Sequence of chain 1.B:
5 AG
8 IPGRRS

This small molecule binds to this protein.
Small molecule (SMILES): CN(C)C(=O)N1CCN(C(=O)c2ccc(C=O)cc2)CC1

Binding-site contacts:
Ligand atom C13 contacts residue ILE173 of chain 1.A at 4.2 Å (hydrophobic).
Ligand atom C11 contacts residue ILE8 of chain 1.B at 3.8 Å (hydrophobic).
Ligand atom O19 contacts residue LEU223 of chain 1.A at 3.7 Å.
Ligand atom C08 contacts residue ILE224 of chain 1.A at 4.2 Å (hydrophobic).
Ligand atom C09 contacts residue ILE8 of chain 1.B at 4.3 Å (hydrophobic).
Ligand atom C10 contacts residue ILE224 of chain 1.A at 3.7 Å (hydrophobic).
Ligand atom C01 contacts residue LEU223 of chain 1.A at 3.9 Å (hydrophobic).
Ligand atom C09 contacts residue ILE224 of chain 1.A at 4.4 Å (hydrophobic).
Ligand atom C12 contacts residue ILE173 of chain 1.A at 3.8 Å (hydrophobic).
Ligand atom C15 contacts residue LYS127 of chain 1.A at 1.4 Å.
Ligand atom C13 contacts residue LYS127 of chain 1.A at 3.7 Å.
Ligand atom C11 contacts residue LYS127 of chain 1.A at 2.9 Å.
Ligand atom C15 contacts residue ILE8 of chain 1.B at 4.3 Å (hydrophobic).
Ligand atom C10 contacts residue ILE8 of chain 1.B at 3.9 Å (hydrophobic).
Ligand atom C11 contacts residue ILE173 of chain 1.A at 3.8 Å (hydrophobic).
Ligand atom C03 contacts residue LEU223 of chain 1.A at 3.6 Å (hydrophobic).
Ligand atom C10 contacts residue ILE173 of chain 1.A at 4.1 Å (hydrophobic).
Ligand atom C18 contacts residue LEU223 of chain 1.A at 4.1 Å (hydrophobic).
Ligand atom C11 contacts residue PRO172 of chain 1.A at 3.4 Å (hydrophobic).
Ligand atom O16 contacts residue PRO172 of chain 1.A at 3.8 Å.
Ligand atom N02 contacts residue LEU223 of chain 1.A at 3.7 Å.
Ligand atom C14 contacts residue ILE8 of chain 1.B at 4.3 Å (hydrophobic).
Ligand atom C17 contacts residue ILE8 of chain 1.B at 4.3 Å (hydrophobic).
Ligand atom C11 contacts residue GLY176 of chain 1.A at 3.8 Å.
Ligand atom C12 contacts residue ILE8 of chain 1.B at 4.0 Å (hydrophobic).
Ligand atom C20 contacts residue LEU223 of chain 1.A at 3.6 Å (hydrophobic).
Ligand atom C13 contacts residue ILE8 of chain 1.B at 3.9 Å (hydrophobic).
Ligand atom C10 contacts residue LYS127 of chain 1.A at 4.3 Å.
Ligand atom N04 contacts residue LEU223 of chain 1.A at 4.1 Å.
Ligand atom C15 contacts residue ILE173 of chain 1.A at 4.3 Å (hydrophobic).
Ligand atom O16 contacts residue ILE224 of chain 1.A at 4.2 Å.
Ligand atom C20 contacts residue PRO9 of chain 1.B at 3.4 Å (hydrophobic).
Ligand atom C09 contacts residue ILE173 of chain 1.A at 4.5 Å (hydrophobic).
Ligand atom C10 contacts residue PRO172 of chain 1.A at 3.3 Å (hydrophobic).
Ligand atom C12 contacts residue LYS127 of chain 1.A at 2.5 Å.

Sequence of chain 1.A:
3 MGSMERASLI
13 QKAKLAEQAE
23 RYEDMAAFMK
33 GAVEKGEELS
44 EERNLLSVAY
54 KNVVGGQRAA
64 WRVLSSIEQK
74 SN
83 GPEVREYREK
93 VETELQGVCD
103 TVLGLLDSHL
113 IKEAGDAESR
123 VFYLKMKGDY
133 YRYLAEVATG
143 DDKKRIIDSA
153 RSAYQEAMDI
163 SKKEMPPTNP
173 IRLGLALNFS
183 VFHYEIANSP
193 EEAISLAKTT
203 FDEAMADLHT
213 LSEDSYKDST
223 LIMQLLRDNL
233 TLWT